This protein binds this small molecule.
Small molecule (SMILES): COCCn1c(C[C@H](C#N)C(=O)NC(C)C)c(-c2ccc(Cl)cc2)c2c(N)ncnc21

Sequence of chain 1.B:
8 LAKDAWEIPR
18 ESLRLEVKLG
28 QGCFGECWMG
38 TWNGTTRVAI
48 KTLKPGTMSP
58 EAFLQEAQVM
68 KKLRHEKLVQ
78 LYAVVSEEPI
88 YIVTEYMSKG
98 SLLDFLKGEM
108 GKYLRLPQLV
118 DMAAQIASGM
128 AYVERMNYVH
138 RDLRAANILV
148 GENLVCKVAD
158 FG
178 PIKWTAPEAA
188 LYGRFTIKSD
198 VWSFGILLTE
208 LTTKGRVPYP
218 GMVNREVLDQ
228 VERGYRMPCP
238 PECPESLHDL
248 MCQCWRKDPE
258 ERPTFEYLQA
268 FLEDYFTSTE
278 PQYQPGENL

Binding-site contacts:
Ligand atom N contacts residue LEU146 of chain 1.B at 3.6 Å.
Ligand atom C7 contacts residue ALA156 of chain 1.B at 3.7 Å (hydrophobic).
Ligand atom CL contacts residue MET67 of chain 1.B at 3.2 Å.
Ligand atom N5 contacts residue CYS34 of chain 1.B at 3.4 Å (h-bond).
Ligand atom O contacts residue GLY27 of chain 1.B at 3.7 Å.
Ligand atom C8 contacts residue THR91 of chain 1.B at 3.8 Å.
Ligand atom CL contacts residue ILE89 of chain 1.B at 3.9 Å.
Ligand atom N1 contacts residue MET94 of chain 1.B at 3.0 Å (h-bond).
Ligand atom N1 contacts residue ALA46 of chain 1.B at 3.9 Å.
Ligand atom C3 contacts residue LEU146 of chain 1.B at 3.7 Å (hydrophobic).
Ligand atom O contacts residue CYS34 of chain 1.B at 3.2 Å (h-bond).
Ligand atom N contacts residue VAL76 of chain 1.B at 3.8 Å.
Ligand atom C21 contacts residue LEU26 of chain 1.B at 3.1 Å (hydrophobic).
Ligand atom C9 contacts residue LYS48 of chain 1.B at 3.4 Å.
Ligand atom C17 contacts residue LYS48 of chain 1.B at 3.8 Å.
Ligand atom C13 contacts residue CYS34 of chain 1.B at 3.1 Å (hydrophobic).
Ligand atom C20 contacts residue LEU26 of chain 1.B at 3.6 Å (hydrophobic).
Ligand atom N1 contacts residue TYR93 of chain 1.B at 3.9 Å.
Ligand atom O1 contacts residue LEU26 of chain 1.B at 3.7 Å.
Ligand atom N contacts residue GLU92 of chain 1.B at 3.2 Å (salt-bridge).
Ligand atom C1 contacts residue MET94 of chain 1.B at 3.1 Å (hydrophobic).
Ligand atom C11 contacts residue CYS34 of chain 1.B at 2.8 Å (hydrophobic).
Ligand atom C9 contacts residue THR91 of chain 1.B at 3.7 Å.
Ligand atom N2 contacts residue LEU146 of chain 1.B at 3.8 Å.
Ligand atom C2 contacts residue LEU146 of chain 1.B at 3.7 Å (hydrophobic).
Ligand atom N contacts residue THR91 of chain 1.B at 3.2 Å (h-bond).
Ligand atom C1 contacts residue TYR93 of chain 1.B at 3.9 Å (hydrophobic).
Ligand atom C8 contacts residue LYS48 of chain 1.B at 3.8 Å.
Ligand atom N2 contacts residue LEU26 of chain 1.B at 3.8 Å.
Ligand atom N contacts residue ALA46 of chain 1.B at 3.5 Å.
Ligand atom C15 contacts residue CYS34 of chain 1.B at 3.3 Å (hydrophobic).
Ligand atom CL contacts residue THR91 of chain 1.B at 3.7 Å.
Ligand atom C4 contacts residue CYS34 of chain 1.B at 3.8 Å (hydrophobic).
Ligand atom C12 contacts residue CYS34 of chain 1.B at 1.9 Å (hydrophobic).
Ligand atom C20 contacts residue CYS34 of chain 1.B at 3.5 Å (hydrophobic).
Ligand atom C19 contacts residue LEU146 of chain 1.B at 3.9 Å (hydrophobic).
Ligand atom CL contacts residue LYS48 of chain 1.B at 3.9 Å.
Ligand atom C contacts residue LEU146 of chain 1.B at 3.6 Å (hydrophobic).
Ligand atom C17 contacts residue GLY32 of chain 1.B at 3.9 Å.
Ligand atom C contacts residue ALA46 of chain 1.B at 3.6 Å (hydrophobic).